Binding-site contacts:
Ligand atom C17 contacts residue PHE188 of chain 1.B at 3.9 Å (hydrophobic).
Ligand atom C14 contacts residue CYS186 of chain 1.B at 3.4 Å (hydrophobic).
Ligand atom C10 contacts residue GLY116 of chain 1.B at 3.9 Å.
Ligand atom C4 contacts residue TRP274 of chain 1.B at 3.9 Å (hydrophobic).
Ligand atom C19 contacts residue GLY116 of chain 1.B at 3.5 Å.
Ligand atom C12 contacts residue GLY112 of chain 1.B at 3.7 Å.
Ligand atom C13 contacts residue LYS305 of chain 1.B at 3.7 Å.
Ligand atom C14 contacts residue LYS305 of chain 1.B at 2.5 Å.
Ligand atom C11 contacts residue GLY116 of chain 1.B at 3.6 Å.
Ligand atom C2 contacts residue ALA278 of chain 1.B at 3.6 Å (hydrophobic).
Ligand atom C6 contacts residue PHE120 of chain 1.B at 3.8 Å (hydrophobic).
Ligand atom C19 contacts residue PHE188 of chain 1.B at 3.7 Å (hydrophobic).
Ligand atom C3 contacts residue TRP274 of chain 1.B at 3.8 Å (hydrophobic).
Ligand atom C7 contacts residue PHE120 of chain 1.B at 3.6 Å (hydrophobic).
Ligand atom C18 contacts residue PHE120 of chain 1.B at 3.7 Å (hydrophobic).
Ligand atom C14 contacts residue ASN87 of chain 1.B at 3.4 Å.
Ligand atom C4 contacts residue PHE209 of chain 1.B at 3.8 Å (hydrophobic).
Ligand atom C11 contacts residue GLY112 of chain 1.B at 3.5 Å.
Ligand atom C9 contacts residue PHE188 of chain 1.B at 3.8 Å (hydrophobic).
Ligand atom C15 contacts residue ASN87 of chain 1.B at 3.6 Å.
Ligand atom C11 contacts residue SER187 of chain 1.B at 3.8 Å.
Ligand atom C2 contacts residue PHE209 of chain 1.B at 3.8 Å (hydrophobic).
Ligand atom C8 contacts residue TRP274 of chain 1.B at 3.8 Å (hydrophobic).
Ligand atom C14 contacts residue TYR111 of chain 1.B at 3.9 Å (hydrophobic).
Ligand atom C13 contacts residue SER187 of chain 1.B at 3.8 Å.
Ligand atom C5 contacts residue TRP274 of chain 1.B at 3.8 Å (hydrophobic).
Ligand atom C13 contacts residue CYS186 of chain 1.B at 3.9 Å (hydrophobic).
Ligand atom C3 contacts residue PHE209 of chain 1.B at 3.8 Å (hydrophobic).
Ligand atom C19 contacts residue MET204 of chain 1.B at 3.8 Å (hydrophobic).
Ligand atom C15 contacts residue LYS305 of chain 1.B at 1.3 Å.
Ligand atom C20 contacts residue SER187 of chain 1.B at 3.7 Å.
Ligand atom C18 contacts residue GLY119 of chain 1.B at 3.8 Å.
Ligand atom C5 contacts residue PHE120 of chain 1.B at 3.9 Å (hydrophobic).
Ligand atom C15 contacts residue ASN185 of chain 1.B at 3.9 Å.
Ligand atom C20 contacts residue TRP274 of chain 1.B at 3.6 Å (hydrophobic).
Ligand atom C16 contacts residue PHE205 of chain 1.B at 3.8 Å (hydrophobic).
Ligand atom C8 contacts residue PHE188 of chain 1.B at 3.9 Å (hydrophobic).
Ligand atom C9 contacts residue GLY116 of chain 1.B at 3.8 Å.
Ligand atom C3 contacts residue ALA278 of chain 1.B at 3.9 Å (hydrophobic).
Ligand atom C12 contacts residue SER187 of chain 1.B at 3.7 Å.

Sequence of chain 1.B:
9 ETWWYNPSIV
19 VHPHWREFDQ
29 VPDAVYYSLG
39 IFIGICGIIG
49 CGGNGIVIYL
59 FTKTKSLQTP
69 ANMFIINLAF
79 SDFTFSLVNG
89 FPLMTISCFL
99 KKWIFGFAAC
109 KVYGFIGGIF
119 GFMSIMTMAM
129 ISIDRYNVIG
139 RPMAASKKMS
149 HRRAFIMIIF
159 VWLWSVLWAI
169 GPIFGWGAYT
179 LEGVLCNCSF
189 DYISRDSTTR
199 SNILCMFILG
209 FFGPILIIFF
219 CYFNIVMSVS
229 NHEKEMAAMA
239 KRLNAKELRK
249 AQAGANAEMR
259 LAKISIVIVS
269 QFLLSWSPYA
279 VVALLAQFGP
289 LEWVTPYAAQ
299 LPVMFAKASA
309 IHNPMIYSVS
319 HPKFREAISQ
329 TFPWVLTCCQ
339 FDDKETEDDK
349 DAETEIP

This small molecule binds to this protein.
Small molecule (SMILES): CC1=C(/C=C/C(C)=C/C=C/C(C)=C/C=O)C(C)(C)CCC1